Sequence of chain 56.C:
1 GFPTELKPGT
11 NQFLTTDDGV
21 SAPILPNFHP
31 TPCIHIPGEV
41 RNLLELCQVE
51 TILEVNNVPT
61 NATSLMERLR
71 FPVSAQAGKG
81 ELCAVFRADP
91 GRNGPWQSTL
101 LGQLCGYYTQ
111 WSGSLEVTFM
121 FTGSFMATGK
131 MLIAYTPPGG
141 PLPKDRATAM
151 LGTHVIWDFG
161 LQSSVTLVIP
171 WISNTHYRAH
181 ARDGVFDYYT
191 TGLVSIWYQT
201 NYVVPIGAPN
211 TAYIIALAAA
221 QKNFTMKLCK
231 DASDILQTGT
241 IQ

Binding-site contacts:
Ligand atom CAQ contacts residue ASN228 of chain 56.A at 3.6 Å.
Ligand atom CAQ contacts residue TRP203 of chain 56.A at 3.4 Å (hydrophobic).
Ligand atom CAM contacts residue ILE111 of chain 56.A at 3.6 Å (hydrophobic).
Ligand atom CAQ contacts residue TYR201 of chain 56.A at 3.7 Å (hydrophobic).
Ligand atom CAV contacts residue VAL192 of chain 56.A at 3.9 Å (hydrophobic).
Ligand atom CAL contacts residue ILE111 of chain 56.A at 3.5 Å (hydrophobic).
Ligand atom CAE contacts residue THR114 of chain 56.A at 3.5 Å.
Ligand atom CAG contacts residue ASP112 of chain 56.A at 3.5 Å.
Ligand atom CAI contacts residue ILE24 of chain 56.C at 3.7 Å (hydrophobic).
Ligand atom CAW contacts residue TRP203 of chain 56.A at 3.4 Å (hydrophobic).
Ligand atom CAA contacts residue PHE135 of chain 56.A at 3.8 Å (hydrophobic).
Ligand atom OAB contacts residue ILE113 of chain 56.A at 3.3 Å (h-bond).
Ligand atom NAZ contacts residue ASN228 of chain 56.A at 3.9 Å.
Ligand atom CAG contacts residue THR114 of chain 56.A at 3.9 Å.
Ligand atom CAD contacts residue ASN228 of chain 56.A at 3.5 Å.
Ligand atom OAS contacts residue VAL192 of chain 56.A at 3.9 Å.
Ligand atom CAF contacts residue GLN202 of chain 56.A at 3.6 Å.
Ligand atom CAH contacts residue VAL192 of chain 56.A at 3.9 Å (hydrophobic).
Ligand atom CAV contacts residue MET195 of chain 56.A at 3.9 Å (hydrophobic).
Ligand atom CAP contacts residue TYR201 of chain 56.A at 3.5 Å (hydrophobic).
Ligand atom NAY contacts residue TRP203 of chain 56.A at 3.7 Å.
Ligand atom OAS contacts residue MET195 of chain 56.A at 3.1 Å.
Ligand atom CAL contacts residue PHE135 of chain 56.A at 3.7 Å (hydrophobic).
Ligand atom CAE contacts residue ASP112 of chain 56.A at 3.6 Å.
Ligand atom CAV contacts residue ILE111 of chain 56.A at 3.9 Å (hydrophobic).
Ligand atom CAW contacts residue ASN228 of chain 56.A at 3.7 Å.
Ligand atom NAZ contacts residue TRP203 of chain 56.A at 3.2 Å.
Ligand atom CAK contacts residue PHE155 of chain 56.A at 3.5 Å (hydrophobic).
Ligand atom OAB contacts residue ASP112 of chain 56.A at 3.6 Å.
Ligand atom CAG contacts residue TRP203 of chain 56.A at 3.9 Å (hydrophobic).
Ligand atom CAT contacts residue TRP203 of chain 56.A at 3.4 Å (hydrophobic).
Ligand atom CAX contacts residue ILE111 of chain 56.A at 3.9 Å (hydrophobic).
Ligand atom CAK contacts residue MET195 of chain 56.A at 3.8 Å (hydrophobic).
Ligand atom CAD contacts residue GLN202 of chain 56.A at 3.6 Å.
Ligand atom CAM contacts residue MET195 of chain 56.A at 4.0 Å (hydrophobic).
Ligand atom CAJ contacts residue PHE135 of chain 56.A at 3.8 Å (hydrophobic).
Ligand atom OAB contacts residue TRP203 of chain 56.A at 3.7 Å.
Ligand atom CAF contacts residue TRP203 of chain 56.A at 3.6 Å (hydrophobic).
Ligand atom CAI contacts residue PHE155 of chain 56.A at 3.5 Å (hydrophobic).
Ligand atom CAF contacts residue ASN228 of chain 56.A at 3.2 Å.

Sequence of chain 56.A:
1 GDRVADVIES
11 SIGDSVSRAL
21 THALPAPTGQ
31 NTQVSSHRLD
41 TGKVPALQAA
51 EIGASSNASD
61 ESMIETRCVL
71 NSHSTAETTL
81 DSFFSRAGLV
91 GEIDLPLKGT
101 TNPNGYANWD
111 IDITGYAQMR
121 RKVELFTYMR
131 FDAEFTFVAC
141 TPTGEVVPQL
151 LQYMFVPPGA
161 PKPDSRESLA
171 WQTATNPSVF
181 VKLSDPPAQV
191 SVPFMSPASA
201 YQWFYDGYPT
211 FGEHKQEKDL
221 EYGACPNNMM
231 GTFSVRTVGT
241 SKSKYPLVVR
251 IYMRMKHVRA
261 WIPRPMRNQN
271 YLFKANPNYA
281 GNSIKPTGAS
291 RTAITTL

A small-molecule ligand and the protein it binds are described below.
Small molecule (SMILES): C[C@H](CCOc1ccc(I)cc1)CCN1CCN(c2ccncc2)C1=O